A small-molecule ligand and the protein it binds are described below.
Small molecule (SMILES): O=[N+]([O-])c1ccc(O)c(CN2CCN(c3cccc(C(F)(F)F)c3)CC2)c1

Binding-site contacts:
Ligand atom F14 contacts residue PHE306 of chain 1.A at 3.0 Å.
Ligand atom F15 contacts residue PHE306 of chain 1.A at 3.5 Å.
Ligand atom O26 contacts residue TRP227 of chain 1.A at 3.7 Å.
Ligand atom C9 contacts residue PHE306 of chain 1.A at 3.9 Å (hydrophobic).
Ligand atom F16 contacts residue TYR317 of chain 1.A at 3.2 Å.
Ligand atom F15 contacts residue SER308 of chain 1.A at 3.4 Å.
Ligand atom C20 contacts residue TYR55 of chain 1.A at 3.2 Å (hydrophobic).
Ligand atom O23 contacts residue NAP1 of chain 1.C at 3.2 Å.
Ligand atom F16 contacts residue SER308 of chain 1.A at 3.7 Å.
Ligand atom C24 contacts residue NAP1 of chain 1.C at 3.6 Å.
Ligand atom C19 contacts residue PHE306 of chain 1.A at 3.6 Å (hydrophobic).
Ligand atom C21 contacts residue TYR24 of chain 1.A at 3.9 Å (hydrophobic).
Ligand atom C22 contacts residue TYR55 of chain 1.A at 3.1 Å (hydrophobic).
Ligand atom C8 contacts residue ASN167 of chain 1.A at 3.7 Å.
Ligand atom O26 contacts residue TYR24 of chain 1.A at 3.9 Å.
Ligand atom F15 contacts residue TRP227 of chain 1.A at 3.3 Å.
Ligand atom C24 contacts residue TYR24 of chain 1.A at 3.5 Å (hydrophobic).
Ligand atom C9 contacts residue TRP227 of chain 1.A at 3.4 Å (hydrophobic).
Ligand atom C4 contacts residue ASN167 of chain 1.A at 3.4 Å.
Ligand atom F16 contacts residue PHE311 of chain 1.A at 3.5 Å.
Ligand atom N25 contacts residue TYR24 of chain 1.A at 3.6 Å.
Ligand atom C10 contacts residue NAP1 of chain 1.C at 3.3 Å.
Ligand atom O27 contacts residue TYR24 of chain 1.A at 3.5 Å.
Ligand atom C8 contacts residue TYR319 of chain 1.A at 3.8 Å (hydrophobic).
Ligand atom O26 contacts residue ASP224 of chain 1.A at 3.5 Å (salt-bridge).
Ligand atom C5 contacts residue PHE306 of chain 1.A at 3.3 Å (hydrophobic).
Ligand atom C17 contacts residue LEU54 of chain 1.A at 3.6 Å (hydrophobic).
Ligand atom F14 contacts residue TYR317 of chain 1.A at 3.6 Å.
Ligand atom O23 contacts residue TYR55 of chain 1.A at 2.4 Å (h-bond).
Ligand atom F15 contacts residue ASN307 of chain 1.A at 3.1 Å.
Ligand atom C22 contacts residue NAP1 of chain 1.C at 3.1 Å.
Ligand atom C6 contacts residue ASN167 of chain 1.A at 3.5 Å.
Ligand atom O23 contacts residue HIS117 of chain 1.A at 2.8 Å (h-bond).
Ligand atom C21 contacts residue PHE306 of chain 1.A at 3.9 Å (hydrophobic).
Ligand atom F14 contacts residue ASN307 of chain 1.A at 3.5 Å.
Ligand atom C11 contacts residue TYR319 of chain 1.A at 3.5 Å (hydrophobic).
Ligand atom C6 contacts residue NAP1 of chain 1.C at 3.5 Å.
Ligand atom C4 contacts residue MET120 of chain 1.A at 3.9 Å (hydrophobic).
Ligand atom C20 contacts residue NAP1 of chain 1.C at 3.3 Å.
Ligand atom C5 contacts residue TRP227 of chain 1.A at 3.8 Å (hydrophobic).

Sequence of chain 1.A:
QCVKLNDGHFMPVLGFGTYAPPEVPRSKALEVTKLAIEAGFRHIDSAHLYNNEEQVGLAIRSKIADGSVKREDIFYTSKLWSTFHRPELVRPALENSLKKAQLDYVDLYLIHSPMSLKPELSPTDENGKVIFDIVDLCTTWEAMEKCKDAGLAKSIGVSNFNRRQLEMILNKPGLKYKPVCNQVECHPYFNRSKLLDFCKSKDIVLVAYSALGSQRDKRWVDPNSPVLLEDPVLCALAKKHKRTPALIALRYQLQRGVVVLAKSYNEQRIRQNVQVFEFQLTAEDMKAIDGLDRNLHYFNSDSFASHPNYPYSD